Sequence of chain 1.C:
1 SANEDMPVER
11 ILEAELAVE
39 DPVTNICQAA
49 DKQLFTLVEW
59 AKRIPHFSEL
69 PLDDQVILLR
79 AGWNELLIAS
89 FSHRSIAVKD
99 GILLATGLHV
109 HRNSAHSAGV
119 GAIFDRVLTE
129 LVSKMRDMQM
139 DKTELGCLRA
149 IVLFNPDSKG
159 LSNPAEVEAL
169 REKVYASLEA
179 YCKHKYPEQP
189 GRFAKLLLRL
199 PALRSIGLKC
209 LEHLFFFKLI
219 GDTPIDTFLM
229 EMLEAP

A small-molecule ligand and the protein it binds are described below.
Small molecule (SMILES): CC1=C(/C=C/C(C)=C/C=C/C(C)=C/C(=O)O)C(C)(C)CCC1

Binding-site contacts:
Ligand atom C11 contacts residue ALA48 of chain 1.C at 3.6 Å (hydrophobic).
Ligand atom C18 contacts residue CYS208 of chain 1.C at 4.1 Å (hydrophobic).
Ligand atom C13 contacts residue PHE89 of chain 1.C at 3.4 Å (hydrophobic).
Ligand atom C11 contacts residue ILE44 of chain 1.C at 4.1 Å (hydrophobic).
Ligand atom C20 contacts residue PHE89 of chain 1.C at 3.4 Å (hydrophobic).
Ligand atom O2 contacts residue LEU102 of chain 1.C at 3.6 Å.
Ligand atom C8 contacts residue ILE44 of chain 1.C at 4.1 Å (hydrophobic).
Ligand atom C15 contacts residue PHE89 of chain 1.C at 3.6 Å (hydrophobic).
Ligand atom C20 contacts residue ILE44 of chain 1.C at 3.8 Å (hydrophobic).
Ligand atom C11 contacts residue PHE89 of chain 1.C at 3.8 Å (hydrophobic).
Ligand atom C15 contacts residue ALA47 of chain 1.C at 4.1 Å (hydrophobic).
Ligand atom C15 contacts residue ALA103 of chain 1.C at 3.6 Å (hydrophobic).
Ligand atom C12 contacts residue ALA48 of chain 1.C at 3.6 Å (hydrophobic).
Ligand atom C5 contacts residue CYS208 of chain 1.C at 3.9 Å (hydrophobic).
Ligand atom C6 contacts residue CYS208 of chain 1.C at 3.7 Å (hydrophobic).
Ligand atom C13 contacts residue ALA48 of chain 1.C at 3.9 Å (hydrophobic).
Ligand atom C14 contacts residue PHE89 of chain 1.C at 3.8 Å (hydrophobic).
Ligand atom C15 contacts residue ARG92 of chain 1.C at 3.7 Å.
Ligand atom O1 contacts residue ARG92 of chain 1.C at 2.7 Å (salt-bridge).
Ligand atom O1 contacts residue ALA103 of chain 1.C at 3.5 Å.
Ligand atom O2 contacts residue ALA47 of chain 1.C at 3.2 Å.
Ligand atom C10 contacts residue ALA48 of chain 1.C at 3.7 Å (hydrophobic).
Ligand atom C16 contacts residue CYS45 of chain 1.C at 4.0 Å (hydrophobic).
Ligand atom C7 contacts residue CYS208 of chain 1.C at 3.7 Å (hydrophobic).
Ligand atom C3 contacts residue ILE44 of chain 1.C at 3.9 Å (hydrophobic).
Ligand atom C17 contacts residue CYS208 of chain 1.C at 3.7 Å (hydrophobic).
Ligand atom C19 contacts residue TRP81 of chain 1.C at 4.1 Å (hydrophobic).
Ligand atom O2 contacts residue ALA103 of chain 1.C at 2.8 Å (h-bond).
Ligand atom C20 contacts residue ALA47 of chain 1.C at 3.9 Å (hydrophobic).
Ligand atom C12 contacts residue PHE89 of chain 1.C at 3.7 Å (hydrophobic).
Ligand atom O2 contacts residue ARG92 of chain 1.C at 3.6 Å (salt-bridge).
Ligand atom C19 contacts residue ASN82 of chain 1.C at 4.0 Å.
Ligand atom C17 contacts residue PHE215 of chain 1.C at 4.1 Å (hydrophobic).
Ligand atom C18 contacts residue PHE89 of chain 1.C at 3.8 Å (hydrophobic).
Ligand atom C4 contacts residue ILE121 of chain 1.C at 3.7 Å (hydrophobic).
Ligand atom O1 contacts residue PHE89 of chain 1.C at 3.5 Å.
Ligand atom O1 contacts residue GLN51 of chain 1.C at 3.7 Å.
Ligand atom C20 contacts residue LEU102 of chain 1.C at 4.1 Å (hydrophobic).
Ligand atom O2 contacts residue PHE89 of chain 1.C at 4.0 Å.
Ligand atom C12 contacts residue LEU85 of chain 1.C at 4.0 Å (hydrophobic).

Sequence of chain 1.G:
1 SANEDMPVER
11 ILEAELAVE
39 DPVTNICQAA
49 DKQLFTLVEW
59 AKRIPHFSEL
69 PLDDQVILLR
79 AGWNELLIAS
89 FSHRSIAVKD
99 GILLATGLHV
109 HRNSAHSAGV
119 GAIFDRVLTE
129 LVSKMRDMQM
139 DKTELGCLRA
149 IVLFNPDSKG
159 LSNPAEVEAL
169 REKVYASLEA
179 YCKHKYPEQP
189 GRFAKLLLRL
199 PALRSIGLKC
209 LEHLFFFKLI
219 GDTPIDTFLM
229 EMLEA